The small molecule below binds the protein below.
Small molecule (SMILES): COc1cc(C(=O)N[C@H](CO)c2ccccc2)ccc1-c1cn[nH]c1

Binding-site contacts:
Ligand atom C5 contacts residue LEU199 of chain 1.C at 3.8 Å (hydrophobic).
Ligand atom C4 contacts residue ILE76 of chain 1.C at 3.8 Å (hydrophobic).
Ligand atom N contacts residue MET150 of chain 1.C at 3.1 Å (h-bond).
Ligand atom C10 contacts residue ASP210 of chain 1.C at 3.5 Å.
Ligand atom C contacts residue ILE76 of chain 1.C at 3.6 Å (hydrophobic).
Ligand atom O1 contacts residue ASP210 of chain 1.C at 2.7 Å (salt-bridge).
Ligand atom C16 contacts residue GLY79 of chain 1.C at 3.9 Å.
Ligand atom C5 contacts residue ALA97 of chain 1.C at 3.8 Å (hydrophobic).
Ligand atom N1 contacts residue GLU148 of chain 1.C at 2.7 Å (salt-bridge).
Ligand atom C1 contacts residue VAL84 of chain 1.C at 3.7 Å (hydrophobic).
Ligand atom C contacts residue VAL84 of chain 1.C at 3.8 Å (hydrophobic).
Ligand atom N contacts residue TYR149 of chain 1.C at 3.6 Å.
Ligand atom C9 contacts residue ASP210 of chain 1.C at 3.9 Å.
Ligand atom O contacts residue VAL84 of chain 1.C at 3.7 Å.
Ligand atom C16 contacts residue GLU83 of chain 1.C at 3.6 Å.
Ligand atom C14 contacts residue LYS99 of chain 1.C at 3.8 Å.
Ligand atom C2 contacts residue LEU199 of chain 1.C at 3.8 Å (hydrophobic).
Ligand atom C17 contacts residue VAL84 of chain 1.C at 3.7 Å (hydrophobic).
Ligand atom C6 contacts residue ALA209 of chain 1.C at 3.9 Å (hydrophobic).
Ligand atom N1 contacts residue TYR149 of chain 1.C at 3.6 Å.
Ligand atom C5 contacts residue GLU148 of chain 1.C at 3.6 Å.
Ligand atom N1 contacts residue MET150 of chain 1.C at 3.4 Å (h-bond).
Ligand atom C16 contacts residue GLY82 of chain 1.C at 3.7 Å.
Ligand atom O2 contacts residue ASP210 of chain 1.C at 3.3 Å.
Ligand atom C8 contacts residue VAL84 of chain 1.C at 3.7 Å (hydrophobic).
Ligand atom C6 contacts residue MET147 of chain 1.C at 3.6 Å (hydrophobic).
Ligand atom C3 contacts residue LEU199 of chain 1.C at 3.6 Å (hydrophobic).
Ligand atom C contacts residue PHE362 of chain 1.C at 3.6 Å (hydrophobic).
Ligand atom C15 contacts residue GLU83 of chain 1.C at 3.8 Å.
Ligand atom C13 contacts residue LYS99 of chain 1.C at 3.5 Å.
Ligand atom O1 contacts residue ASN197 of chain 1.C at 3.6 Å.
Ligand atom N contacts residue ALA97 of chain 1.C at 3.2 Å.
Ligand atom N contacts residue GLU148 of chain 1.C at 3.7 Å.
Ligand atom O2 contacts residue LYS99 of chain 1.C at 2.9 Å (salt-bridge).
Ligand atom C11 contacts residue ASP210 of chain 1.C at 3.5 Å.
Ligand atom N1 contacts residue ALA97 of chain 1.C at 3.4 Å.
Ligand atom C4 contacts residue ALA97 of chain 1.C at 3.6 Å (hydrophobic).
Ligand atom C5 contacts residue VAL131 of chain 1.C at 3.8 Å (hydrophobic).
Ligand atom C18 contacts residue VAL84 of chain 1.C at 3.6 Å (hydrophobic).
Ligand atom C15 contacts residue GLY82 of chain 1.C at 3.5 Å.

Sequence of chain 1.C:
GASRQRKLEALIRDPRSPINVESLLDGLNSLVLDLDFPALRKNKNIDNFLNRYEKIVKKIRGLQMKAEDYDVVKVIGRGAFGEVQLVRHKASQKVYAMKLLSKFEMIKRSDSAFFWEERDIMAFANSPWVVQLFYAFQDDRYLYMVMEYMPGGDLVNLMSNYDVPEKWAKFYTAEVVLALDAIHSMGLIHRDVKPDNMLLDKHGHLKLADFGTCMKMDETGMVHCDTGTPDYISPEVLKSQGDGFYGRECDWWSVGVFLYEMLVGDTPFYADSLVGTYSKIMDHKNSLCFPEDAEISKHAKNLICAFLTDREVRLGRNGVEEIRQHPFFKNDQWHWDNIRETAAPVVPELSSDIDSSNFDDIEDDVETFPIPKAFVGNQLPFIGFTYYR